This protein binds this small molecule.
Small molecule (SMILES): CC[C@H](C)[C@H](N)C(=O)N[C@@H](CO)C(=O)N[C@@H](CCC(=O)O)C(=O)N[C@H](C=O)C(C)C

Binding-site contacts:
Ligand atom C contacts residue VAL4 of chain 57.E at 3.5 Å (hydrophobic).
Ligand atom CG2 contacts residue VAL4 of chain 57.E at 3.4 Å (hydrophobic).
Ligand atom CB contacts residue GLN3 of chain 57.E at 4.1 Å.
Ligand atom CG2 contacts residue ALA2 of chain 57.E at 4.3 Å (hydrophobic).
Ligand atom CB contacts residue ALA2 of chain 57.E at 4.0 Å (hydrophobic).
Ligand atom C contacts residue ALA2 of chain 57.E at 3.6 Å (hydrophobic).
Ligand atom CA contacts residue ALA2 of chain 57.E at 3.4 Å (hydrophobic).
Ligand atom CB contacts residue VAL4 of chain 57.E at 4.2 Å (hydrophobic).
Ligand atom CG1 contacts residue GLN3 of chain 57.E at 3.0 Å.
Ligand atom CA contacts residue VAL4 of chain 57.E at 4.0 Å (hydrophobic).
Ligand atom OE2 contacts residue VAL4 of chain 57.E at 3.6 Å.
Ligand atom CB contacts residue ALA2 of chain 57.E at 3.5 Å (hydrophobic).
Ligand atom O contacts residue VAL4 of chain 57.E at 4.4 Å.
Ligand atom C contacts residue VAL4 of chain 57.E at 4.5 Å (hydrophobic).
Ligand atom N contacts residue GLN3 of chain 57.E at 4.5 Å.
Ligand atom O contacts residue GLN3 of chain 57.E at 3.0 Å (h-bond).
Ligand atom OG contacts residue GLN3 of chain 57.E at 3.3 Å (h-bond).
Ligand atom O contacts residue VAL4 of chain 57.E at 4.2 Å.
Ligand atom C contacts residue GLN3 of chain 57.E at 3.8 Å.
Ligand atom CD contacts residue VAL4 of chain 57.E at 3.8 Å (hydrophobic).
Ligand atom N contacts residue ALA2 of chain 57.E at 4.3 Å.
Ligand atom CB contacts residue GLN3 of chain 57.E at 3.6 Å.
Ligand atom N contacts residue ALA2 of chain 57.E at 2.8 Å (h-bond).
Ligand atom CA contacts residue GLN3 of chain 57.E at 4.3 Å.
Ligand atom C contacts residue ALA2 of chain 57.E at 4.2 Å (hydrophobic).
Ligand atom N contacts residue VAL4 of chain 57.E at 4.1 Å.
Ligand atom CA contacts residue ALA2 of chain 57.E at 3.8 Å (hydrophobic).
Ligand atom N contacts residue VAL4 of chain 57.E at 3.0 Å (h-bond).
Ligand atom CB contacts residue VAL4 of chain 57.E at 4.0 Å (hydrophobic).
Ligand atom OE1 contacts residue VAL4 of chain 57.E at 3.3 Å (h-bond).
Ligand atom CG2 contacts residue SER5 of chain 57.E at 3.2 Å.
Ligand atom CG2 contacts residue GLN3 of chain 57.E at 3.9 Å.
Ligand atom C contacts residue VAL4 of chain 57.E at 4.4 Å (hydrophobic).
Ligand atom CA contacts residue VAL4 of chain 57.E at 3.5 Å (hydrophobic).

Sequence of chain 57.E:
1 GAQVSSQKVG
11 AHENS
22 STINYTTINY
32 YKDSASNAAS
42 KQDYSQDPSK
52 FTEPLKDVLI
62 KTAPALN